The small molecule below binds the protein below.
Small molecule (SMILES): CN[C@@H]1C[C@H]2O[C@@](C)([C@@H]1OC)n1c3ccccc3c3c4c(c5c6ccccc6n2c5c31)C(=O)NC4

Sequence of chain 1.D:
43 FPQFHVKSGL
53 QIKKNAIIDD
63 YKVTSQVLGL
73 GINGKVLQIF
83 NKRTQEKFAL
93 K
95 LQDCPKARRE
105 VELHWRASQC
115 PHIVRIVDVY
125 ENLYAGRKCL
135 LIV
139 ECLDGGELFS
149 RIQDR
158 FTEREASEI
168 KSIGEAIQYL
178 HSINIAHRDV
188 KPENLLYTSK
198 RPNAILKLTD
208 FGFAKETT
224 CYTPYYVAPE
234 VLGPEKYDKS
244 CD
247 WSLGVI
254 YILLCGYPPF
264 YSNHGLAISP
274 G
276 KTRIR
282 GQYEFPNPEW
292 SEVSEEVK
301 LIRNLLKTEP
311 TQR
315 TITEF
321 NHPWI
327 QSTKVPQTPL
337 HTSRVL

Binding-site contacts:
Ligand atom O4 contacts residue LEU70 of chain 1.D at 3.7 Å.
Ligand atom C26 contacts residue VAL78 of chain 1.D at 3.6 Å (hydrophobic).
Ligand atom C8 contacts residue ALA91 of chain 1.D at 3.5 Å (hydrophobic).
Ligand atom N1 contacts residue LEU141 of chain 1.D at 3.7 Å.
Ligand atom C3 contacts residue LEU70 of chain 1.D at 3.3 Å (hydrophobic).
Ligand atom N1 contacts residue GLU139 of chain 1.D at 2.9 Å (salt-bridge).
Ligand atom C25 contacts residue GLY71 of chain 1.D at 3.4 Å.
Ligand atom C8 contacts residue LEU141 of chain 1.D at 3.3 Å (hydrophobic).
Ligand atom C9 contacts residue ALA91 of chain 1.D at 3.4 Å (hydrophobic).
Ligand atom C14 contacts residue ASP207 of chain 1.D at 3.8 Å.
Ligand atom C14 contacts residue MSE138 of chain 1.D at 3.2 Å.
Ligand atom C13 contacts residue MSE138 of chain 1.D at 3.1 Å.
Ligand atom C16 contacts residue VAL78 of chain 1.D at 3.4 Å (hydrophobic).
Ligand atom C12 contacts residue VAL78 of chain 1.D at 3.5 Å (hydrophobic).
Ligand atom O4 contacts residue GLY71 of chain 1.D at 3.0 Å.
Ligand atom O5 contacts residue LEU141 of chain 1.D at 2.5 Å (h-bond).
Ligand atom C27 contacts residue GLU190 of chain 1.D at 3.8 Å.
Ligand atom C4 contacts residue LEU70 of chain 1.D at 3.5 Å (hydrophobic).
Ligand atom C28 contacts residue GLU190 of chain 1.D at 3.8 Å.
Ligand atom C2 contacts residue LEU70 of chain 1.D at 3.4 Å (hydrophobic).
Ligand atom C17 contacts residue VAL78 of chain 1.D at 3.0 Å (hydrophobic).
Ligand atom C9 contacts residue GLU139 of chain 1.D at 3.7 Å.
Ligand atom C15 contacts residue ASP207 of chain 1.D at 3.6 Å.
Ligand atom C26 contacts residue LEU72 of chain 1.D at 3.2 Å (hydrophobic).
Ligand atom C25 contacts residue LEU70 of chain 1.D at 3.3 Å (hydrophobic).
Ligand atom N3 contacts residue LEU70 of chain 1.D at 3.5 Å.
Ligand atom C4 contacts residue LEU141 of chain 1.D at 3.5 Å (hydrophobic).
Ligand atom C1 contacts residue LEU70 of chain 1.D at 3.6 Å (hydrophobic).
Ligand atom C26 contacts residue GLY71 of chain 1.D at 3.6 Å.
Ligand atom C7 contacts residue ALA91 of chain 1.D at 3.7 Å (hydrophobic).
Ligand atom C5 contacts residue LEU70 of chain 1.D at 3.6 Å (hydrophobic).
Ligand atom C20 contacts residue LEU70 of chain 1.D at 3.5 Å (hydrophobic).
Ligand atom C27 contacts residue THR206 of chain 1.D at 3.3 Å.
Ligand atom O5 contacts residue CYS140 of chain 1.D at 3.1 Å (h-bond).
Ligand atom N2 contacts residue VAL78 of chain 1.D at 3.3 Å.
Ligand atom N1 contacts residue ALA91 of chain 1.D at 3.3 Å.
Ligand atom C10 contacts residue ALA91 of chain 1.D at 3.7 Å (hydrophobic).
Ligand atom C26 contacts residue GLY73 of chain 1.D at 3.1 Å.
Ligand atom C6 contacts residue LEU70 of chain 1.D at 3.7 Å (hydrophobic).
Ligand atom C27 contacts residue ASN191 of chain 1.D at 3.4 Å.